Sequence of chain 1.B:
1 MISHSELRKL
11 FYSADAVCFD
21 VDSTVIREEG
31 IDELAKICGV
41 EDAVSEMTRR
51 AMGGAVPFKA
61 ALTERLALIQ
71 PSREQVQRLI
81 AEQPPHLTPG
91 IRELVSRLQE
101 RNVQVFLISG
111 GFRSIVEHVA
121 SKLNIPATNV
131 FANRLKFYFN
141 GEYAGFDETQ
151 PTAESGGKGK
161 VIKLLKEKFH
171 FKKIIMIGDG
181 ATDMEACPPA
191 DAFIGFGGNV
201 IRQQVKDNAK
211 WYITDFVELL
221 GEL

A protein and the small-molecule ligand that binds it are described below.
Small molecule (SMILES): N[C@@H](CO)C(=O)O

Binding-site contacts:
Ligand atom CA contacts residue GLU29 of chain 1.B at 4.4 Å.
Ligand atom N contacts residue ARG202 of chain 1.B at 3.4 Å (salt-bridge).
Ligand atom O contacts residue GLU29 of chain 1.B at 2.6 Å (salt-bridge).
Ligand atom OXT contacts residue ARG202 of chain 1.B at 3.4 Å (salt-bridge).
Ligand atom CA contacts residue ARG202 of chain 1.B at 4.1 Å.
Ligand atom OG contacts residue GLU46 of chain 1.B at 4.1 Å.
Ligand atom C contacts residue ARG202 of chain 1.B at 3.3 Å.
Ligand atom OXT contacts residue GLU29 of chain 1.B at 2.9 Å (salt-bridge).
Ligand atom CA contacts residue GLU46 of chain 1.B at 4.5 Å.
Ligand atom O contacts residue ARG202 of chain 1.B at 2.8 Å (salt-bridge).
Ligand atom C contacts residue GLU29 of chain 1.B at 3.0 Å.